Binding-site contacts:
Ligand atom O4' contacts residue ILE64 of chain 1.A at 3.9 Å.
Ligand atom C1' contacts residue ILE64 of chain 1.A at 3.7 Å (hydrophobic).
Ligand atom C6 contacts residue CYS134 of chain 1.A at 3.6 Å (hydrophobic).
Ligand atom C2 contacts residue PHE185 of chain 1.A at 3.7 Å (hydrophobic).
Ligand atom N3 contacts residue PHE185 of chain 1.A at 3.6 Å.
Ligand atom N6 contacts residue LEU133 of chain 1.A at 3.9 Å.
Ligand atom N3 contacts residue ILE64 of chain 1.A at 3.7 Å.
Ligand atom O1A contacts residue ASP195 of chain 1.A at 2.6 Å (salt-bridge).
Ligand atom C5' contacts residue LYS66 of chain 1.A at 3.5 Å.
Ligand atom N6 contacts residue ALA82 of chain 1.A at 3.6 Å.
Ligand atom PG contacts residue LYS180 of chain 1.A at 3.7 Å.
Ligand atom N9 contacts residue PHE185 of chain 1.A at 3.8 Å.
Ligand atom O2G contacts residue ARG68 of chain 1.A at 2.8 Å (salt-bridge).
Ligand atom O1A contacts residue ARG84 of chain 1.A at 3.0 Å (salt-bridge).
Ligand atom O3A contacts residue GLY67 of chain 1.A at 3.7 Å.
Ligand atom O2A contacts residue GLY67 of chain 1.A at 3.7 Å.
Ligand atom O1G contacts residue GLY67 of chain 1.A at 3.7 Å.
Ligand atom N1 contacts residue LEU133 of chain 1.A at 3.6 Å.
Ligand atom O2' contacts residue THR138 of chain 1.A at 3.3 Å.
Ligand atom PA contacts residue ARG84 of chain 1.A at 3.7 Å.
Ligand atom C4 contacts residue PHE185 of chain 1.A at 3.4 Å (hydrophobic).
Ligand atom O3G contacts residue LYS180 of chain 1.A at 2.4 Å (salt-bridge).
Ligand atom O1B contacts residue ASN183 of chain 1.A at 2.8 Å (h-bond).
Ligand atom N6 contacts residue SER132 of chain 1.A at 3.1 Å (h-bond).
Ligand atom O1B contacts residue ASP195 of chain 1.A at 3.8 Å.
Ligand atom O2A contacts residue VAL72 of chain 1.A at 3.8 Å.
Ligand atom C2 contacts residue CYS134 of chain 1.A at 3.3 Å (hydrophobic).
Ligand atom O1A contacts residue ASN183 of chain 1.A at 3.8 Å.
Ligand atom C5 contacts residue PHE185 of chain 1.A at 3.5 Å (hydrophobic).
Ligand atom O2A contacts residue ARG84 of chain 1.A at 2.9 Å (salt-bridge).
Ligand atom O4' contacts residue VAL72 of chain 1.A at 3.6 Å.
Ligand atom O1G contacts residue ARG68 of chain 1.A at 3.0 Å (salt-bridge).
Ligand atom O2' contacts residue PHE185 of chain 1.A at 3.6 Å.
Ligand atom N1 contacts residue CYS134 of chain 1.A at 3.0 Å (h-bond).
Ligand atom N3B contacts residue LYS182 of chain 1.A at 3.8 Å.
Ligand atom O2B contacts residue LYS182 of chain 1.A at 3.8 Å.
Ligand atom O2A contacts residue PHE69 of chain 1.A at 3.7 Å.
Ligand atom C8 contacts residue VAL72 of chain 1.A at 3.6 Å (hydrophobic).
Ligand atom N6 contacts residue CYS134 of chain 1.A at 3.3 Å (h-bond).
Ligand atom O2G contacts residue GLN217 of chain 1.A at 3.2 Å (h-bond).

Sequence of chain 1.A:
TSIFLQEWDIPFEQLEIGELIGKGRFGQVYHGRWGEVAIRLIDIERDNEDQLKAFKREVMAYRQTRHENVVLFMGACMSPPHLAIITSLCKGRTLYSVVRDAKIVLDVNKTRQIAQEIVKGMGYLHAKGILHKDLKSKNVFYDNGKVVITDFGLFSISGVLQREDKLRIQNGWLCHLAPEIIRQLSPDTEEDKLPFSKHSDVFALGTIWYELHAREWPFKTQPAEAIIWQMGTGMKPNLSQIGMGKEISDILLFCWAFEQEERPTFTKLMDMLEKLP

This small molecule binds to this protein.
Small molecule (SMILES): Nc1ncnc2c1ncn2[C@@H]1O[C@H](CO[P](=O)(O)O[P](=O)(O)NP(=O)(O)O)[C@@H](O)[C@H]1O